A protein and the small-molecule ligand that binds it are described below.
Small molecule (SMILES): O=C(O)CCC(=O)c1ccc(=O)[nH]c1

Binding-site contacts:
Ligand atom C4 contacts residue VAL156 of chain 1.B at 3.6 Å (hydrophobic).
Ligand atom C8 contacts residue TYR161 of chain 1.A at 3.4 Å (hydrophobic).
Ligand atom O2 contacts residue TYR161 of chain 1.A at 2.3 Å (h-bond).
Ligand atom C6 contacts residue TYR125 of chain 1.B at 3.4 Å (hydrophobic).
Ligand atom C contacts residue TYR125 of chain 1.B at 3.6 Å (hydrophobic).
Ligand atom C4 contacts residue TYR125 of chain 1.B at 3.3 Å (hydrophobic).
Ligand atom C5 contacts residue TYR125 of chain 1.B at 3.3 Å (hydrophobic).
Ligand atom O contacts residue ARG168 of chain 1.A at 3.0 Å (salt-bridge).
Ligand atom O contacts residue TYR125 of chain 1.B at 3.4 Å.
Ligand atom C3 contacts residue TYR125 of chain 1.B at 3.8 Å (hydrophobic).
Ligand atom C contacts residue VAL156 of chain 1.B at 3.8 Å (hydrophobic).
Ligand atom C8 contacts residue ARG164 of chain 1.A at 3.7 Å.
Ligand atom O2 contacts residue ARG164 of chain 1.A at 3.8 Å.
Ligand atom C7 contacts residue TYR125 of chain 1.B at 3.7 Å (hydrophobic).
Ligand atom O1 contacts residue TYR85 of chain 1.B at 3.7 Å.
Ligand atom O1 contacts residue GLN89 of chain 1.B at 3.0 Å (h-bond).
Ligand atom O contacts residue VAL156 of chain 1.B at 3.9 Å.
Ligand atom C6 contacts residue GLN89 of chain 1.B at 3.7 Å.
Ligand atom O2 contacts residue VAL156 of chain 1.B at 3.6 Å.
Ligand atom O contacts residue LEU129 of chain 1.B at 3.9 Å.
Ligand atom C contacts residue LEU109 of chain 1.B at 3.9 Å (hydrophobic).
Ligand atom O3 contacts residue ARG164 of chain 1.A at 3.0 Å (salt-bridge).
Ligand atom C8 contacts residue ARG121 of chain 1.B at 3.8 Å.
Ligand atom C4 contacts residue TYR85 of chain 1.B at 3.5 Å (hydrophobic).
Ligand atom C7 contacts residue TYR85 of chain 1.B at 3.7 Å (hydrophobic).
Ligand atom O2 contacts residue ARG168 of chain 1.A at 3.0 Å (salt-bridge).
Ligand atom C8 contacts residue ARG168 of chain 1.A at 3.5 Å.
Ligand atom C2 contacts residue VAL156 of chain 1.B at 3.6 Å (hydrophobic).
Ligand atom C1 contacts residue TYR125 of chain 1.B at 3.5 Å (hydrophobic).
Ligand atom C7 contacts residue GLN89 of chain 1.B at 3.7 Å.
Ligand atom C5 contacts residue VAL156 of chain 1.B at 3.9 Å (hydrophobic).
Ligand atom O1 contacts residue ARG62 of chain 1.B at 3.1 Å (salt-bridge).
Ligand atom O1 contacts residue ILE159 of chain 1.B at 3.5 Å.
Ligand atom C3 contacts residue ARG121 of chain 1.B at 3.9 Å.
Ligand atom C1 contacts residue VAL156 of chain 1.B at 3.5 Å (hydrophobic).
Ligand atom N contacts residue TYR85 of chain 1.B at 2.7 Å (h-bond).
Ligand atom N contacts residue TYR125 of chain 1.B at 3.6 Å.
Ligand atom O3 contacts residue ARG121 of chain 1.B at 3.6 Å.
Ligand atom C2 contacts residue TYR125 of chain 1.B at 3.3 Å (hydrophobic).
Ligand atom O3 contacts residue TYR161 of chain 1.A at 3.7 Å.

Sequence of chain 1.A:
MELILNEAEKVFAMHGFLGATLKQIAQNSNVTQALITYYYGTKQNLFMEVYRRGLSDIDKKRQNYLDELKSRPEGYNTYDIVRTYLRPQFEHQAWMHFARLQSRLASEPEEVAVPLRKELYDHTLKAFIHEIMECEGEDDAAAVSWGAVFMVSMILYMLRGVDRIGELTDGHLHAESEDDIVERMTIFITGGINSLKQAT

Sequence of chain 1.B:
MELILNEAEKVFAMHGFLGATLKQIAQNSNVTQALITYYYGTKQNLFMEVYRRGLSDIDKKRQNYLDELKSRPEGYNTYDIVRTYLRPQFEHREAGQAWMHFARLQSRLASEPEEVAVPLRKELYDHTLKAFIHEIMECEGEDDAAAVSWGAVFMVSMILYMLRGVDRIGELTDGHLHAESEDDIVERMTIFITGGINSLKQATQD